A protein and the small-molecule ligand that binds it are described below.
Small molecule (SMILES): N[C@@H](CCC(=O)O)C(=O)O

Binding-site contacts:
Ligand atom CA contacts residue GLU696 of chain 1.D at 3.4 Å.
Ligand atom CG contacts residue GLY644 of chain 1.D at 4.1 Å.
Ligand atom C contacts residue THR471 of chain 1.D at 3.9 Å.
Ligand atom OE1 contacts residue LYS721 of chain 1.D at 4.0 Å.
Ligand atom OE1 contacts residue GLU696 of chain 1.D at 3.4 Å (salt-bridge).
Ligand atom N contacts residue LEU470 of chain 1.D at 4.4 Å.
Ligand atom C contacts residue TYR441 of chain 1.D at 3.5 Å (hydrophobic).
Ligand atom CD contacts residue GLU696 of chain 1.D at 4.3 Å.
Ligand atom N contacts residue TYR723 of chain 1.D at 3.7 Å.
Ligand atom CG contacts residue SER645 of chain 1.D at 3.9 Å.
Ligand atom CD contacts residue THR646 of chain 1.D at 3.2 Å.
Ligand atom CB contacts residue GLU696 of chain 1.D at 3.7 Å.
Ligand atom N contacts residue GLU696 of chain 1.D at 3.0 Å (salt-bridge).
Ligand atom O contacts residue TYR441 of chain 1.D at 4.0 Å.
Ligand atom CD contacts residue SER645 of chain 1.D at 3.1 Å.
Ligand atom C contacts residue ARG476 of chain 1.D at 3.9 Å.
Ligand atom CB contacts residue TYR441 of chain 1.D at 3.6 Å (hydrophobic).
Ligand atom OE2 contacts residue GLY644 of chain 1.D at 3.1 Å.
Ligand atom C contacts residue SER645 of chain 1.D at 3.6 Å.
Ligand atom N contacts residue PRO469 of chain 1.D at 3.8 Å.
Ligand atom O contacts residue SER645 of chain 1.D at 3.1 Å (h-bond).
Ligand atom CA contacts residue TYR441 of chain 1.D at 4.1 Å (hydrophobic).
Ligand atom OXT contacts residue THR471 of chain 1.D at 4.0 Å.
Ligand atom CG contacts residue TYR441 of chain 1.D at 3.9 Å (hydrophobic).
Ligand atom OXT contacts residue LEU470 of chain 1.D at 3.8 Å.
Ligand atom O contacts residue ARG476 of chain 1.D at 3.1 Å (salt-bridge).
Ligand atom OXT contacts residue PRO469 of chain 1.D at 3.7 Å.
Ligand atom CB contacts residue SER645 of chain 1.D at 4.2 Å.
Ligand atom CD contacts residue GLY644 of chain 1.D at 4.1 Å.
Ligand atom OXT contacts residue TYR441 of chain 1.D at 3.2 Å.
Ligand atom OE2 contacts residue SER645 of chain 1.D at 2.6 Å (h-bond).
Ligand atom OE1 contacts residue SER645 of chain 1.D at 3.3 Å (h-bond).
Ligand atom N contacts residue SER645 of chain 1.D at 4.5 Å.
Ligand atom OXT contacts residue ARG476 of chain 1.D at 3.9 Å.
Ligand atom OE1 contacts residue THR646 of chain 1.D at 2.6 Å (h-bond).
Ligand atom OE2 contacts residue LYS647 of chain 1.D at 4.0 Å.
Ligand atom CA contacts residue SER645 of chain 1.D at 3.4 Å.
Ligand atom CA contacts residue THR471 of chain 1.D at 3.3 Å.
Ligand atom OE2 contacts residue THR646 of chain 1.D at 2.4 Å (h-bond).
Ligand atom N contacts residue THR471 of chain 1.D at 2.5 Å (h-bond).

Sequence of chain 1.D:
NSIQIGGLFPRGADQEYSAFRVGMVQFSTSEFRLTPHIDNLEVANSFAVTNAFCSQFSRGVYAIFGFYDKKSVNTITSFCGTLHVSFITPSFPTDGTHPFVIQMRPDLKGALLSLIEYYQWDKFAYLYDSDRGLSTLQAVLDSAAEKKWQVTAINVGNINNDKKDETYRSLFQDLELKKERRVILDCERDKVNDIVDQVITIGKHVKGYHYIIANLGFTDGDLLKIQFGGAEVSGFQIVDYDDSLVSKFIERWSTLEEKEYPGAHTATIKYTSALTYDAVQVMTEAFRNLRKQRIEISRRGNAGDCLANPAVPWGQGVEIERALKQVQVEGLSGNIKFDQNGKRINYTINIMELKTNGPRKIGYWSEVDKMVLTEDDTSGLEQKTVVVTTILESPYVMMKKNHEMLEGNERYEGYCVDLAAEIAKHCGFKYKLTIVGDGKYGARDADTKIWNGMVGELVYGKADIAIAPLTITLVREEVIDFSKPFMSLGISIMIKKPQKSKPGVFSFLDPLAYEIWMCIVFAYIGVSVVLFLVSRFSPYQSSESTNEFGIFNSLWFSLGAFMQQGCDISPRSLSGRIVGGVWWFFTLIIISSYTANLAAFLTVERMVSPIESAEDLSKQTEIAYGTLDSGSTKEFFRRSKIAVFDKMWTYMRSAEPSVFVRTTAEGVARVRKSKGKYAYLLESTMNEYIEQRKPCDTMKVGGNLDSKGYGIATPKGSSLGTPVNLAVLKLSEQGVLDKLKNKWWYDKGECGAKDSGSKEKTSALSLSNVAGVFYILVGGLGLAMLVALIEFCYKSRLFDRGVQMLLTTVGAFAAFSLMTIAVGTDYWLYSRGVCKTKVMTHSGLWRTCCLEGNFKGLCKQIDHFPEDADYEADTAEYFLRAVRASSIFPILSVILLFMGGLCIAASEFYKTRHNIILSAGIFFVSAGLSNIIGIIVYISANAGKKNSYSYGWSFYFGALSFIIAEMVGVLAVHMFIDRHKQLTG